This small molecule binds to this protein.
Small molecule (SMILES): Nc1nc2[nH]cnc2c(=O)[nH]1

Binding-site contacts:
Ligand atom C8 contacts residue ARG59 of chain 1.HB at 3.8 Å.
Ligand atom N9 contacts residue ARG59 of chain 1.HB at 3.9 Å.
Ligand atom N9 contacts residue ASN58 of chain 1.HB at 4.4 Å.
Ligand atom C8 contacts residue ASN58 of chain 1.HB at 4.3 Å.

Sequence of chain 1.HB:
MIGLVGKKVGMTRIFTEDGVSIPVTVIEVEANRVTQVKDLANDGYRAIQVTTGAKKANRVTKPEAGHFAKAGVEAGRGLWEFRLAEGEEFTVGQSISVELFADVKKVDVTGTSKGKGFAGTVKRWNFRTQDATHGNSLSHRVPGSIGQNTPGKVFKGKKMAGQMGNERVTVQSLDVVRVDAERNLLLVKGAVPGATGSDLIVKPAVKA